The small molecule below binds the protein below.
Small molecule (SMILES): CC(=O)N[C@@H]1[C@@H](O)[C@H](O)[C@@H](CO)O[C@H]1O

Binding-site contacts:
Ligand atom C6 contacts residue ASN318 of chain 6.B at 3.2 Å.
Ligand atom C6 contacts residue SER284 of chain 6.B at 3.4 Å.
Ligand atom O6 contacts residue SER284 of chain 6.B at 2.4 Å (h-bond).
Ligand atom O6 contacts residue ASN318 of chain 6.B at 2.9 Å (h-bond).
Ligand atom C5 contacts residue SER284 of chain 6.B at 4.5 Å.
Ligand atom O5 contacts residue SER284 of chain 6.B at 4.2 Å.

Sequence of chain 6.B:
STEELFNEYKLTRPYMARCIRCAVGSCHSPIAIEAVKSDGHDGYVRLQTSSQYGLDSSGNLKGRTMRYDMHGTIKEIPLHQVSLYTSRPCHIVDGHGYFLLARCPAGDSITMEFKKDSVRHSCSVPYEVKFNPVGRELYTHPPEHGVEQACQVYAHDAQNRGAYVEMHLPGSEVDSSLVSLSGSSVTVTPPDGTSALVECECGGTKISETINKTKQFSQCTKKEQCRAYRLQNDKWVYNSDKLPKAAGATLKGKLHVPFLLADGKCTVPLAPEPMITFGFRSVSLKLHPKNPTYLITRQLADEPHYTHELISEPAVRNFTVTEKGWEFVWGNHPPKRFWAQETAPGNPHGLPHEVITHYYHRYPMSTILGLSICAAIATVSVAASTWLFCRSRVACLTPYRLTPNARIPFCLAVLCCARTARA